Sequence of chain 1.A:
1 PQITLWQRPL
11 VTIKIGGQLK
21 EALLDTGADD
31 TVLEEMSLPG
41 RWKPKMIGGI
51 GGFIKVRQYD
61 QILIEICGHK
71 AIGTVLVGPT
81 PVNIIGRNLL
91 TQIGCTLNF

This protein binds this small molecule.
Small molecule (SMILES): CC(C)CN(C[C@@H](O)[C@H](Cc1ccccc1)NC(=O)O[C@H]1CO[C@H]2OCC[C@H]21)S(=O)(=O)c1ccc(C(N)=O)cc1

Sequence of chain 1.B:
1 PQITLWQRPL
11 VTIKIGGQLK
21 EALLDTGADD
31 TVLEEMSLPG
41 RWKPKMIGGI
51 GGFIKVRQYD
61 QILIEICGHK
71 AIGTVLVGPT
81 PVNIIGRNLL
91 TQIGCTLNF

Binding-site contacts:
Ligand atom C32 contacts residue ILE84 of chain 1.A at 3.7 Å (hydrophobic).
Ligand atom C34 contacts residue GLY49 of chain 1.B at 3.6 Å.
Ligand atom O1 contacts residue ASP30 of chain 1.A at 2.7 Å (salt-bridge).
Ligand atom C1 contacts residue ASP30 of chain 1.A at 3.5 Å.
Ligand atom C16 contacts residue ASP25 of chain 1.A at 3.1 Å.
Ligand atom C32 contacts residue ASP25 of chain 1.A at 3.1 Å.
Ligand atom O9 contacts residue ILE50 of chain 1.B at 3.2 Å.
Ligand atom C34 contacts residue ILE50 of chain 1.B at 3.6 Å (hydrophobic).
Ligand atom C17 contacts residue ASP25 of chain 1.A at 3.1 Å.
Ligand atom C17 contacts residue ASP25 of chain 1.B at 3.6 Å.
Ligand atom C7 contacts residue ALA28 of chain 1.A at 3.7 Å (hydrophobic).
Ligand atom C12 contacts residue GLY27 of chain 1.A at 3.5 Å.
Ligand atom C15 contacts residue LEU23 of chain 1.B at 3.6 Å (hydrophobic).
Ligand atom C35 contacts residue PRO81 of chain 1.A at 3.4 Å (hydrophobic).
Ligand atom C34 contacts residue PRO81 of chain 1.A at 3.3 Å (hydrophobic).
Ligand atom C3 contacts residue GLY48 of chain 1.A at 3.3 Å.
Ligand atom N20 contacts residue GLY27 of chain 1.B at 3.3 Å (h-bond).
Ligand atom C30 contacts residue GLY48 of chain 1.B at 3.2 Å.
Ligand atom C15 contacts residue VAL82 of chain 1.B at 3.6 Å (hydrophobic).
Ligand atom C29 contacts residue GLY27 of chain 1.B at 3.5 Å.
Ligand atom C35 contacts residue VAL82 of chain 1.A at 3.7 Å (hydrophobic).
Ligand atom N1 contacts residue ASP30 of chain 1.A at 3.6 Å.
Ligand atom C31 contacts residue GLY48 of chain 1.B at 3.4 Å.
Ligand atom O18 contacts residue ASP25 of chain 1.A at 2.5 Å (salt-bridge).
Ligand atom O26 contacts residue ASP29 of chain 1.B at 3.3 Å (salt-bridge).
Ligand atom O26 contacts residue ALA28 of chain 1.B at 3.7 Å.
Ligand atom C37 contacts residue GLY27 of chain 1.B at 3.6 Å.
Ligand atom C7 contacts residue ASP30 of chain 1.A at 3.6 Å.
Ligand atom O10 contacts residue ILE50 of chain 1.B at 3.5 Å.
Ligand atom O28 contacts residue ASP29 of chain 1.B at 3.1 Å (salt-bridge).
Ligand atom O18 contacts residue GLY27 of chain 1.B at 3.5 Å.
Ligand atom N1 contacts residue ILE47 of chain 1.A at 3.5 Å.
Ligand atom O18 contacts residue ASP25 of chain 1.B at 2.9 Å (salt-bridge).
Ligand atom C6 contacts residue ALA28 of chain 1.A at 3.4 Å (hydrophobic).
Ligand atom O26 contacts residue ASP30 of chain 1.B at 3.6 Å.
Ligand atom C36 contacts residue VAL82 of chain 1.A at 3.5 Å (hydrophobic).
Ligand atom C15 contacts residue GLY27 of chain 1.A at 3.4 Å.
Ligand atom O10 contacts residue GLY49 of chain 1.A at 3.1 Å.
Ligand atom C27 contacts residue ASP29 of chain 1.B at 3.6 Å.
Ligand atom C4 contacts residue GLY48 of chain 1.A at 3.1 Å.